Binding-site contacts:
Ligand atom C05 contacts residue TYR141 of chain 1.B at 3.5 Å (hydrophobic).
Ligand atom C05 contacts residue PBF193 of chain 1.B at 3.6 Å.
Ligand atom C07 contacts residue TYR57 of chain 1.B at 3.7 Å (hydrophobic).
Ligand atom C09 contacts residue PBF193 of chain 1.B at 3.8 Å.
Ligand atom C15 contacts residue TYR57 of chain 1.B at 3.6 Å (hydrophobic).
Ligand atom C11 contacts residue GLN215 of chain 1.B at 3.9 Å.
Ligand atom C02 contacts residue TRP264 of chain 1.B at 4.0 Å (hydrophobic).
Ligand atom C15 contacts residue TRP264 of chain 1.B at 3.8 Å (hydrophobic).
Ligand atom C07 contacts residue PBF193 of chain 1.B at 3.7 Å.
Ligand atom C06 contacts residue PRO56 of chain 1.B at 3.9 Å (hydrophobic).
Ligand atom C07 contacts residue PRO56 of chain 1.B at 3.8 Å (hydrophobic).
Ligand atom C06 contacts residue PBF193 of chain 1.B at 3.9 Å.
Ligand atom C10 contacts residue TYR57 of chain 1.B at 3.9 Å (hydrophobic).
Ligand atom C11 contacts residue TRP264 of chain 1.B at 3.6 Å (hydrophobic).
Ligand atom O01 contacts residue SER249 of chain 1.B at 3.0 Å.
Ligand atom C09 contacts residue HIS307 of chain 1.B at 3.6 Å.
Ligand atom C08 contacts residue HIS307 of chain 1.B at 3.7 Å.
Ligand atom C04 contacts residue TYR141 of chain 1.B at 3.7 Å (hydrophobic).
Ligand atom C07 contacts residue HIS307 of chain 1.B at 3.9 Å.
Ligand atom O01 contacts residue GLN215 of chain 1.B at 2.4 Å (h-bond).
Ligand atom C05 contacts residue HIS307 of chain 1.B at 4.0 Å.
Ligand atom O16 contacts residue TRP264 of chain 1.B at 3.8 Å.
Ligand atom C08 contacts residue PBF193 of chain 1.B at 3.8 Å.
Ligand atom C12 contacts residue GLN215 of chain 1.B at 3.1 Å.
Ligand atom C06 contacts residue ALA94 of chain 1.B at 3.9 Å (hydrophobic).
Ligand atom O01 contacts residue TRP264 of chain 1.B at 4.0 Å.
Ligand atom C08 contacts residue TYR57 of chain 1.B at 2.9 Å (hydrophobic).
Ligand atom C14 contacts residue PBF193 of chain 1.B at 3.7 Å.
Ligand atom C02 contacts residue GLN215 of chain 1.B at 3.4 Å.
Ligand atom C04 contacts residue HIS307 of chain 1.B at 3.8 Å.
Ligand atom C02 contacts residue TYR141 of chain 1.B at 3.8 Å (hydrophobic).
Ligand atom N03 contacts residue PBF193 of chain 1.B at 3.5 Å (h-bond).
Ligand atom O16 contacts residue TYR57 of chain 1.B at 3.1 Å (h-bond).
Ligand atom C09 contacts residue TYR57 of chain 1.B at 3.8 Å (hydrophobic).
Ligand atom N03 contacts residue TYR141 of chain 1.B at 2.8 Å (h-bond).
Ligand atom O16 contacts residue HIS307 of chain 1.B at 4.0 Å.
Ligand atom C13 contacts residue PBF193 of chain 1.B at 3.4 Å.
Ligand atom O01 contacts residue TYR141 of chain 1.B at 3.7 Å.
Ligand atom C02 contacts residue SER249 of chain 1.B at 4.0 Å.
Ligand atom C04 contacts residue PBF193 of chain 1.B at 3.4 Å.

A small-molecule ligand and the protein it binds are described below.
Small molecule (SMILES): O=C1Nc2ccccc2[C@@]23OCC[C@@H]2C[C@@H]13

Sequence of chain 1.B:
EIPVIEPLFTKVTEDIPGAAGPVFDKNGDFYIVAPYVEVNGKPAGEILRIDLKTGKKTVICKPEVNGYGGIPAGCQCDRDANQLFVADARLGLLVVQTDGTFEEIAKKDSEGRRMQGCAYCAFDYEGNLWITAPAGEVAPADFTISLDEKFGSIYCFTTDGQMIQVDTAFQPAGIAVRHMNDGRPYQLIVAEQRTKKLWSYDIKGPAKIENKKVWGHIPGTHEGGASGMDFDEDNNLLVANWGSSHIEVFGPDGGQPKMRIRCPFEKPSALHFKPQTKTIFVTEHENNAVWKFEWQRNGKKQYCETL